Sequence of chain 1.A:
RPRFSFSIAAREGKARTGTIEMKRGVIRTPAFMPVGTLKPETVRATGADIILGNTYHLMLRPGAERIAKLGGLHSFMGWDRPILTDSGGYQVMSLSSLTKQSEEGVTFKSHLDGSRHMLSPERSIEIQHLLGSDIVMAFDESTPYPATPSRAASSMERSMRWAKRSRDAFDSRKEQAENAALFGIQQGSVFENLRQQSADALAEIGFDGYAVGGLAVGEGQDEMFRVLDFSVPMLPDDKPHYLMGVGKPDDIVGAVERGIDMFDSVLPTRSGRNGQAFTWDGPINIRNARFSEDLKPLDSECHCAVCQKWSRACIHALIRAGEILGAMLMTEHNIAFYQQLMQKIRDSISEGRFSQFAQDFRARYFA

Sequence of chain 2.A:
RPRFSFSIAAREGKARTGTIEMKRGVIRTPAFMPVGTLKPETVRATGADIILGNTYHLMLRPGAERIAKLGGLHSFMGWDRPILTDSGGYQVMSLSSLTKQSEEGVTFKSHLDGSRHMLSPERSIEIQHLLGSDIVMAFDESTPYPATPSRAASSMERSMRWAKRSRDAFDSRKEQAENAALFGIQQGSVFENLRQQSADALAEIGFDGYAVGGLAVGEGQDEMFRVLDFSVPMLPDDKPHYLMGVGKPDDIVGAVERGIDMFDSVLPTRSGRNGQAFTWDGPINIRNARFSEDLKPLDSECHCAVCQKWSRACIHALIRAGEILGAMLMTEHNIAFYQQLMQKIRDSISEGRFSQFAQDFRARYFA

Binding-site contacts:
Ligand atom O contacts residue LEU336 of chain 1.A at 3.6 Å.
Ligand atom C2 contacts residue MET95 of chain 2.A at 4.1 Å (hydrophobic).
Ligand atom N contacts residue CYS332 of chain 1.A at 3.1 Å (h-bond).
Ligand atom O1 contacts residue MET95 of chain 2.A at 3.2 Å.
Ligand atom C1 contacts residue MET95 of chain 2.A at 3.2 Å (hydrophobic).
Ligand atom C2 contacts residue PHE94 of chain 2.A at 4.0 Å (hydrophobic).
Ligand atom C3 contacts residue CYS332 of chain 1.A at 1.8 Å (hydrophobic).
Ligand atom C5 contacts residue PHE94 of chain 2.A at 3.4 Å (hydrophobic).
Ligand atom C9 contacts residue PRO80 of chain 2.A at 3.9 Å (hydrophobic).
Ligand atom C3 contacts residue MET95 of chain 2.A at 4.2 Å (hydrophobic).
Ligand atom O1 contacts residue PHE94 of chain 2.A at 3.4 Å.
Ligand atom C5 contacts residue CYS332 of chain 1.A at 4.1 Å (hydrophobic).
Ligand atom C7 contacts residue ALA335 of chain 1.A at 3.6 Å (hydrophobic).
Ligand atom C contacts residue LEU347 of chain 1.A at 3.9 Å (hydrophobic).
Ligand atom C2 contacts residue LEU336 of chain 1.A at 4.0 Å (hydrophobic).
Ligand atom C9 contacts residue LEU76 of chain 2.A at 4.1 Å (hydrophobic).
Ligand atom C10 contacts residue LEU76 of chain 2.A at 3.5 Å (hydrophobic).
Ligand atom N contacts residue TRP328 of chain 1.A at 3.3 Å.
Ligand atom O contacts residue CYS332 of chain 1.A at 3.5 Å (h-bond).
Ligand atom C8 contacts residue PRO80 of chain 2.A at 4.2 Å (hydrophobic).
Ligand atom C2 contacts residue CYS332 of chain 1.A at 2.6 Å (hydrophobic).
Ligand atom C6 contacts residue PHE94 of chain 2.A at 3.5 Å (hydrophobic).
Ligand atom N contacts residue PHE94 of chain 2.A at 4.0 Å.
Ligand atom C1 contacts residue PRO58 of chain 2.A at 3.6 Å (hydrophobic).
Ligand atom N contacts residue MET95 of chain 2.A at 3.3 Å (h-bond).
Ligand atom C3 contacts residue PHE94 of chain 2.A at 3.3 Å (hydrophobic).
Ligand atom C4 contacts residue LEU336 of chain 1.A at 4.1 Å (hydrophobic).
Ligand atom C contacts residue TRP328 of chain 1.A at 3.3 Å (hydrophobic).
Ligand atom C11 contacts residue PHE94 of chain 2.A at 4.2 Å (hydrophobic).
Ligand atom C4 contacts residue CYS332 of chain 1.A at 2.7 Å (hydrophobic).
Ligand atom C4 contacts residue PHE94 of chain 2.A at 3.6 Å (hydrophobic).
Ligand atom C7 contacts residue PHE94 of chain 2.A at 3.8 Å (hydrophobic).
Ligand atom C8 contacts residue ALA335 of chain 1.A at 3.7 Å (hydrophobic).
Ligand atom C5 contacts residue MET95 of chain 2.A at 4.3 Å (hydrophobic).
Ligand atom C7 contacts residue LEU336 of chain 1.A at 3.9 Å (hydrophobic).
Ligand atom C contacts residue PRO58 of chain 2.A at 3.8 Å (hydrophobic).
Ligand atom C contacts residue LEU343 of chain 1.A at 3.5 Å (hydrophobic).
Ligand atom O contacts residue LEU343 of chain 1.A at 4.2 Å.
Ligand atom C1 contacts residue LEU343 of chain 1.A at 4.0 Å (hydrophobic).
Ligand atom C1 contacts residue TRP328 of chain 1.A at 3.3 Å (hydrophobic).

A small-molecule ligand and the protein it binds are described below.
Small molecule (SMILES): CCNC(=O)CCC(=O)c1ccccc1